Sequence of chain 1.A:
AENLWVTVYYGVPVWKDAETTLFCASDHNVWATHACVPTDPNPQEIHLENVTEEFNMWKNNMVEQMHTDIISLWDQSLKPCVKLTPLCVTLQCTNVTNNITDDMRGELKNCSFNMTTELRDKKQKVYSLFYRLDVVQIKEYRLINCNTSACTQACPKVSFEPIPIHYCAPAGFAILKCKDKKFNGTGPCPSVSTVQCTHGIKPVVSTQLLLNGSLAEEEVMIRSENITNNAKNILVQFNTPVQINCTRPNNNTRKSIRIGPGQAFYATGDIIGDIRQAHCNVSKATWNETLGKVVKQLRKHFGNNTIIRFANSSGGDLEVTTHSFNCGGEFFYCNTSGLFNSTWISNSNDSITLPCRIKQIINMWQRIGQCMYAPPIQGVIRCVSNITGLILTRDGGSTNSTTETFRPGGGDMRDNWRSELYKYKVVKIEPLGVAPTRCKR

The protein below binds the small molecule below.
Small molecule (SMILES): CC(=O)N[C@H]1[C@H](O[C@H]2[C@H](O)[C@@H](NC(C)=O)CO[C@@H]2CO)O[C@H](CO)[C@@H](O)[C@@H]1O

Binding-site contacts:
Ligand atom C8 contacts residue ASN232 of chain 1.A at 3.6 Å.
Ligand atom C4 contacts residue ASN416 of chain 1.A at 4.2 Å.
Ligand atom N2 contacts residue ASN416 of chain 1.A at 2.9 Å (h-bond).
Ligand atom O5 contacts residue ASN416 of chain 1.A at 2.3 Å (h-bond).
Ligand atom O7 contacts residue ASN416 of chain 1.A at 3.3 Å (h-bond).
Ligand atom C1 contacts residue ASN416 of chain 1.A at 1.4 Å.
Ligand atom O6 contacts residue LEU235 of chain 1.A at 3.6 Å.
Ligand atom O5 contacts residue PRO261 of chain 1.A at 3.5 Å.
Ligand atom C8 contacts residue VAL414 of chain 1.A at 4.2 Å (hydrophobic).
Ligand atom C5 contacts residue ASN416 of chain 1.A at 3.6 Å.
Ligand atom C7 contacts residue ASN232 of chain 1.A at 3.9 Å.
Ligand atom C7 contacts residue ASN416 of chain 1.A at 3.3 Å.
Ligand atom O7 contacts residue ASN232 of chain 1.A at 3.6 Å.
Ligand atom C8 contacts residue NAG1 of chain 1.S at 3.4 Å.
Ligand atom C3 contacts residue ASN416 of chain 1.A at 3.8 Å.
Ligand atom C1 contacts residue PRO261 of chain 1.A at 4.3 Å (hydrophobic).
Ligand atom C6 contacts residue PRO261 of chain 1.A at 4.1 Å (hydrophobic).
Ligand atom C2 contacts residue ASN416 of chain 1.A at 2.4 Å.
Ligand atom O6 contacts residue PRO261 of chain 1.A at 4.3 Å.
Ligand atom C5 contacts residue PRO261 of chain 1.A at 4.3 Å (hydrophobic).
Ligand atom C8 contacts residue ASN416 of chain 1.A at 4.5 Å.